Binding-site contacts:
Ligand atom O5 contacts residue THR313 of chain 20.H at 4.3 Å.
Ligand atom O7 contacts residue ASN315 of chain 20.H at 4.2 Å.
Ligand atom O5 contacts residue ASN315 of chain 20.H at 2.4 Å (h-bond).
Ligand atom C1 contacts residue ASN315 of chain 20.H at 1.4 Å.
Ligand atom C2 contacts residue ASN315 of chain 20.H at 2.5 Å.
Ligand atom C6 contacts residue ASN315 of chain 20.H at 4.5 Å.
Ligand atom O5 contacts residue VAL314 of chain 20.H at 3.8 Å.
Ligand atom C3 contacts residue ASN315 of chain 20.H at 3.8 Å.
Ligand atom C5 contacts residue ASN315 of chain 20.H at 3.7 Å.
Ligand atom C8 contacts residue ASN315 of chain 20.H at 3.5 Å.
Ligand atom C8 contacts residue ILE281 of chain 20.H at 4.5 Å (hydrophobic).
Ligand atom C6 contacts residue THR313 of chain 20.H at 4.5 Å.
Ligand atom C7 contacts residue ASN315 of chain 20.H at 3.3 Å.
Ligand atom N2 contacts residue ASN315 of chain 20.H at 2.8 Å (h-bond).
Ligand atom C1 contacts residue VAL314 of chain 20.H at 4.4 Å (hydrophobic).
Ligand atom C4 contacts residue ASN315 of chain 20.H at 4.3 Å.

A protein and the small-molecule ligand that binds it are described below.
Small molecule (SMILES): CC(=O)N[C@@H]1[C@@H](O)[C@H](O)[C@@H](CO)O[C@H]1O

Sequence of chain 20.H:
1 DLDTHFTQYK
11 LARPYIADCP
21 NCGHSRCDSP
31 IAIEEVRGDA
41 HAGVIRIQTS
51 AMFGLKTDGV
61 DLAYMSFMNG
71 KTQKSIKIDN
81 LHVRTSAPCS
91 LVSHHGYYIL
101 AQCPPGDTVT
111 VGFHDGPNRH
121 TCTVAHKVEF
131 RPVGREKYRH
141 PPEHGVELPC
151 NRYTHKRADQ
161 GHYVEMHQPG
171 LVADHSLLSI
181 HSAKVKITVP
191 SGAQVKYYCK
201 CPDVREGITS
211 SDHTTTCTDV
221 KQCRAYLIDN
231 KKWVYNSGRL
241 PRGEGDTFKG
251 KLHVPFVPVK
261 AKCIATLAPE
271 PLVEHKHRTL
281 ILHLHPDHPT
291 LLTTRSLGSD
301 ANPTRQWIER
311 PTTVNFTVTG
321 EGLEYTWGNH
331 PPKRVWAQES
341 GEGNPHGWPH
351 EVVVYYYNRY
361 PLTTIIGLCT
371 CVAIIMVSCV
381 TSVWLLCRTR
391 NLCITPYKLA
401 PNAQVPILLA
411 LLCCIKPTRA